Binding-site contacts:
Ligand atom CB contacts residue GLU225 of chain 1.B at 3.4 Å.
Ligand atom OD1 contacts residue ILE75 of chain 1.B at 4.0 Å.
Ligand atom CG contacts residue HIS71 of chain 1.B at 3.4 Å.
Ligand atom CD1 contacts residue LEU222 of chain 1.B at 3.9 Å (hydrophobic).
Ligand atom OD1 contacts residue LYS79 of chain 1.B at 3.8 Å.
Ligand atom C contacts residue VAL57 of chain 1.B at 3.6 Å (hydrophobic).
Ligand atom N contacts residue LYS61 of chain 1.B at 3.8 Å.
Ligand atom CD1 contacts residue LEU78 of chain 1.B at 3.6 Å (hydrophobic).
Ligand atom C contacts residue GLU225 of chain 1.B at 3.5 Å.
Ligand atom CG contacts residue LYS79 of chain 1.B at 3.6 Å.
Ligand atom N contacts residue LYS61 of chain 1.B at 3.8 Å.
Ligand atom CD2 contacts residue VAL57 of chain 1.B at 3.9 Å (hydrophobic).
Ligand atom CE contacts residue GLU58 of chain 1.B at 3.8 Å.
Ligand atom C contacts residue GLU225 of chain 1.B at 3.7 Å.
Ligand atom O contacts residue GLN67 of chain 1.B at 3.7 Å.
Ligand atom CG contacts residue ILE75 of chain 1.B at 4.1 Å (hydrophobic).
Ligand atom N contacts residue GLU225 of chain 1.B at 2.8 Å (salt-bridge).
Ligand atom CB contacts residue VAL57 of chain 1.B at 3.8 Å (hydrophobic).
Ligand atom N contacts residue GLU225 of chain 1.B at 3.7 Å.
Ligand atom CG contacts residue VAL57 of chain 1.B at 3.9 Å (hydrophobic).
Ligand atom CD2 contacts residue LEU8 of chain 1.E at 4.1 Å (hydrophobic).
Ligand atom O contacts residue GLU225 of chain 1.B at 3.6 Å.
Ligand atom NZ contacts residue GLU58 of chain 1.B at 3.1 Å (salt-bridge).
Ligand atom CA contacts residue LYS61 of chain 1.B at 3.7 Å.
Ligand atom CG contacts residue ILE226 of chain 1.B at 3.9 Å (hydrophobic).
Ligand atom CD2 contacts residue PHE66 of chain 1.B at 3.6 Å (hydrophobic).
Ligand atom C contacts residue LYS61 of chain 1.B at 3.4 Å.
Ligand atom CA contacts residue GLU225 of chain 1.B at 3.7 Å.
Ligand atom CB contacts residue GLU225 of chain 1.B at 3.7 Å.
Ligand atom O contacts residue VAL57 of chain 1.B at 3.1 Å.
Ligand atom OD2 contacts residue HIS71 of chain 1.B at 2.8 Å (h-bond).
Ligand atom O contacts residue LYS61 of chain 1.B at 2.7 Å (salt-bridge).
Ligand atom NZ contacts residue LEU4 of chain 1.E at 3.7 Å.
Ligand atom CD2 contacts residue LEU222 of chain 1.B at 3.4 Å (hydrophobic).
Ligand atom CG contacts residue HIS71 of chain 1.B at 3.4 Å.
Ligand atom CD contacts residue HIS71 of chain 1.B at 3.5 Å.
Ligand atom CD2 contacts residue ILE226 of chain 1.B at 3.2 Å (hydrophobic).
Ligand atom OD1 contacts residue HIS71 of chain 1.B at 3.2 Å (h-bond).
Ligand atom ND2 contacts residue LYS79 of chain 1.B at 2.6 Å (salt-bridge).
Ligand atom CA contacts residue GLU225 of chain 1.B at 3.6 Å.

The protein below binds the small molecule below.
Small molecule (SMILES): CC(C)C[C@H](NC(=O)[C@H](C)NC(=O)[C@H](CC(N)=O)NC(=O)[C@@H](N)CCC(=O)O)C(=O)N[C@@H](CC(C)C)C(=O)N[C@@H](CCCN=C(N)N)C(=O)N[C@@H](Cc1ccc(O)cc1)C(=O)N[C@@H](CC(C)C)C(=O)N[C@@H](CC(C)C)C(=O)N[C@@H](CC(=O)O)C(=O)N[C@@H](CCCCN)C(=O)N[C@@H](CC(=O)O)C(=O)O

Sequence of chain 1.B:
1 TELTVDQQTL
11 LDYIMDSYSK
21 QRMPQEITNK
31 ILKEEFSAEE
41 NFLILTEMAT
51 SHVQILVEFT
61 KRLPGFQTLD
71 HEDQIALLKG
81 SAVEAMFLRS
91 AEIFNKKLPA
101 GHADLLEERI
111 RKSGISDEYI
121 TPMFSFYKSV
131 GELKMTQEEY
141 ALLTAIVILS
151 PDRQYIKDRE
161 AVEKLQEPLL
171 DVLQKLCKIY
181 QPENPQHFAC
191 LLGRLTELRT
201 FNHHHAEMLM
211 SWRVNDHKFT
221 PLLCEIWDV

Sequence of chain 1.E:
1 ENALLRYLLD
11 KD